Sequence of chain 1.A:
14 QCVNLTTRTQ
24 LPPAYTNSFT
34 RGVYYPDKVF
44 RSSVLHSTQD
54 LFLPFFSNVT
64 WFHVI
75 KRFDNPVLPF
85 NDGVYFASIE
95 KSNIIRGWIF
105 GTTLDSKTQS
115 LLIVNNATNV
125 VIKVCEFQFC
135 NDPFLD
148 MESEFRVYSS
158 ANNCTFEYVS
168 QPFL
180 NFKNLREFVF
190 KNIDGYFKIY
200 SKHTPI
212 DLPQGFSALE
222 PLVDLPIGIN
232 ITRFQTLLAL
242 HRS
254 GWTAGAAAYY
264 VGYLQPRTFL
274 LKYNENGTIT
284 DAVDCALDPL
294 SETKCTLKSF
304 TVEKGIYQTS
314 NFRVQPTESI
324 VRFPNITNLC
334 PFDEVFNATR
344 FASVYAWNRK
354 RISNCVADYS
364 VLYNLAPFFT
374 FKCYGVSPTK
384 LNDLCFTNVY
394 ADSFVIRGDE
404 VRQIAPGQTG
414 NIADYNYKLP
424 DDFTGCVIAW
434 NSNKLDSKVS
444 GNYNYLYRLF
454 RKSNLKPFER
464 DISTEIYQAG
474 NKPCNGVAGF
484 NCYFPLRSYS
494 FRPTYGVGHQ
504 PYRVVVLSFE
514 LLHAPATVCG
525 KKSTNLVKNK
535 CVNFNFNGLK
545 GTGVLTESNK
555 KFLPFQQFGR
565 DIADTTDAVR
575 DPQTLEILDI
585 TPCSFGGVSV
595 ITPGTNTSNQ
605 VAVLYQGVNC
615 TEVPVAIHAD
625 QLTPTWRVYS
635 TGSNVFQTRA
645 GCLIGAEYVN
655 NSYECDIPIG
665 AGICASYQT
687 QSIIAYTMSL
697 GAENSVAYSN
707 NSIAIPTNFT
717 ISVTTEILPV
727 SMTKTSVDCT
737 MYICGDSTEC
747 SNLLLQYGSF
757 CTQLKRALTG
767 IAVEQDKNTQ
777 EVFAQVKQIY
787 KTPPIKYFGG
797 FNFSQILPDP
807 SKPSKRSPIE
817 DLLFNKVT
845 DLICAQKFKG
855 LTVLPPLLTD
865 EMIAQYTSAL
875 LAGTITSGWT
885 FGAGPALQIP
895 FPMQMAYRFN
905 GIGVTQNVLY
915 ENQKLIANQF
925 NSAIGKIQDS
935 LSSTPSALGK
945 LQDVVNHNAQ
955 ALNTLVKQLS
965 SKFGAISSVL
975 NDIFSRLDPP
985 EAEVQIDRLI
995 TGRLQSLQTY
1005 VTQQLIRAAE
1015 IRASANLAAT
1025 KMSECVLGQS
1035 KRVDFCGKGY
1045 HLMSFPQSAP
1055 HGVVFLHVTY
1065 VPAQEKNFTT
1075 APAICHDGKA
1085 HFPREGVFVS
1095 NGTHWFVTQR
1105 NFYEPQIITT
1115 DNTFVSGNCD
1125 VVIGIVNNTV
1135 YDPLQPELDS

Binding-site contacts:
Ligand atom C7 contacts residue ASN340 of chain 1.A at 3.2 Å.
Ligand atom C2 contacts residue ASN340 of chain 1.A at 2.4 Å.
Ligand atom O3 contacts residue ASN367 of chain 1.A at 3.6 Å.
Ligand atom O7 contacts residue ASP336 of chain 1.A at 3.0 Å (salt-bridge).
Ligand atom C7 contacts residue ASP336 of chain 1.A at 3.8 Å.
Ligand atom C4 contacts residue ASN340 of chain 1.A at 4.2 Å.
Ligand atom C3 contacts residue ASN367 of chain 1.A at 3.8 Å.
Ligand atom C1 contacts residue ASN340 of chain 1.A at 1.4 Å.
Ligand atom C5 contacts residue ASN340 of chain 1.A at 3.7 Å.
Ligand atom C3 contacts residue ASN340 of chain 1.A at 3.8 Å.
Ligand atom C4 contacts residue ASN367 of chain 1.A at 4.2 Å.
Ligand atom O7 contacts residue ASN340 of chain 1.A at 3.1 Å (h-bond).
Ligand atom C8 contacts residue ASN340 of chain 1.A at 4.3 Å.
Ligand atom O5 contacts residue ASN340 of chain 1.A at 2.4 Å (h-bond).
Ligand atom C8 contacts residue VAL364 of chain 1.A at 3.7 Å (hydrophobic).
Ligand atom O4 contacts residue ASN367 of chain 1.A at 3.4 Å (h-bond).
Ligand atom C8 contacts residue ASP336 of chain 1.A at 3.2 Å.
Ligand atom N2 contacts residue ASN340 of chain 1.A at 2.8 Å (h-bond).

This small molecule binds to this protein.
Small molecule (SMILES): CC(=O)N[C@@H]1[C@@H](O)[C@H](O)[C@@H](CO)O[C@H]1O